The protein below binds the small molecule below.
Small molecule (SMILES): CC(=O)N[C@@H]1[C@@H](O)[C@H](O)[C@@H](CO)O[C@H]1O

Sequence of chain 4.A:
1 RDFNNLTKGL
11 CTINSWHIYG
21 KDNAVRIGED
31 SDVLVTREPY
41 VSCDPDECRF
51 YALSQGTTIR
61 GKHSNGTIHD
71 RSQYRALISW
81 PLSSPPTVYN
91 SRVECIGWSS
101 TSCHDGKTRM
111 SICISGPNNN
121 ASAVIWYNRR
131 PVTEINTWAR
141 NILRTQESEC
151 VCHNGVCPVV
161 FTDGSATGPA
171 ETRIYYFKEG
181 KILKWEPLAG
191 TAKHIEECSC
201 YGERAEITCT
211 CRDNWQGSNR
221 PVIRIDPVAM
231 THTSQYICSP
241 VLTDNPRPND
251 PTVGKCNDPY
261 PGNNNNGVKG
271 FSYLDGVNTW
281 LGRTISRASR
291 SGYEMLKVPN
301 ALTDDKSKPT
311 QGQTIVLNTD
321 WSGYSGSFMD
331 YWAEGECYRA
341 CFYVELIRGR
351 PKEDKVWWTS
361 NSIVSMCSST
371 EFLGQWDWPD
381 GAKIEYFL

Binding-site contacts:
Ligand atom N2 contacts residue TRP357 of chain 4.A at 3.5 Å.
Ligand atom O3 contacts residue TRP357 of chain 4.A at 4.3 Å.
Ligand atom C7 contacts residue TRP357 of chain 4.A at 3.9 Å (hydrophobic).
Ligand atom C3 contacts residue ASN65 of chain 4.A at 3.8 Å.
Ligand atom C2 contacts residue ASN65 of chain 4.A at 2.4 Å.
Ligand atom C1 contacts residue ASN65 of chain 4.A at 1.5 Å.
Ligand atom O5 contacts residue ASN65 of chain 4.A at 2.4 Å (h-bond).
Ligand atom C8 contacts residue TRP357 of chain 4.A at 3.3 Å (hydrophobic).
Ligand atom C5 contacts residue TRP357 of chain 4.A at 4.2 Å (hydrophobic).
Ligand atom O5 contacts residue TRP357 of chain 4.A at 4.4 Å.
Ligand atom C2 contacts residue TRP357 of chain 4.A at 4.1 Å (hydrophobic).
Ligand atom C7 contacts residue ASN65 of chain 4.A at 3.5 Å.
Ligand atom C3 contacts residue TRP357 of chain 4.A at 4.0 Å (hydrophobic).
Ligand atom C4 contacts residue ASN65 of chain 4.A at 4.2 Å.
Ligand atom C1 contacts residue TRP357 of chain 4.A at 3.7 Å (hydrophobic).
Ligand atom O7 contacts residue ASN65 of chain 4.A at 3.6 Å.
Ligand atom C5 contacts residue ASN65 of chain 4.A at 3.7 Å.
Ligand atom N2 contacts residue ASN65 of chain 4.A at 2.9 Å (h-bond).